A protein and the small-molecule ligand that binds it are described below.
Small molecule (SMILES): CC(=O)N[C@@H]1[C@@H](O)[C@H](O)[C@@H](CO)O[C@H]1O

Binding-site contacts:
Ligand atom C2 contacts residue ASN331 of chain 1.C at 2.5 Å.
Ligand atom N2 contacts residue GLN580 of chain 1.C at 3.9 Å.
Ligand atom N2 contacts residue ASN331 of chain 1.C at 3.0 Å (h-bond).
Ligand atom C8 contacts residue PRO330 of chain 1.C at 3.6 Å (hydrophobic).
Ligand atom C1 contacts residue ASN331 of chain 1.C at 1.4 Å.
Ligand atom C3 contacts residue ASN331 of chain 1.C at 3.8 Å.
Ligand atom O7 contacts residue ASN331 of chain 1.C at 4.1 Å.
Ligand atom C8 contacts residue PRO579 of chain 1.C at 3.6 Å (hydrophobic).
Ligand atom C4 contacts residue ASN331 of chain 1.C at 4.2 Å.
Ligand atom O3 contacts residue GLN580 of chain 1.C at 4.2 Å.
Ligand atom C2 contacts residue GLN580 of chain 1.C at 4.1 Å.
Ligand atom C3 contacts residue GLN580 of chain 1.C at 3.5 Å.
Ligand atom C7 contacts residue PRO579 of chain 1.C at 4.5 Å (hydrophobic).
Ligand atom N2 contacts residue PRO579 of chain 1.C at 4.3 Å.
Ligand atom C1 contacts residue GLN580 of chain 1.C at 4.0 Å.
Ligand atom C8 contacts residue ASN331 of chain 1.C at 4.2 Å.
Ligand atom C4 contacts residue GLN580 of chain 1.C at 4.5 Å.
Ligand atom C5 contacts residue ASN331 of chain 1.C at 3.6 Å.
Ligand atom O5 contacts residue ASN331 of chain 1.C at 2.4 Å (h-bond).
Ligand atom C7 contacts residue ASN331 of chain 1.C at 4.0 Å.

Sequence of chain 1.C:
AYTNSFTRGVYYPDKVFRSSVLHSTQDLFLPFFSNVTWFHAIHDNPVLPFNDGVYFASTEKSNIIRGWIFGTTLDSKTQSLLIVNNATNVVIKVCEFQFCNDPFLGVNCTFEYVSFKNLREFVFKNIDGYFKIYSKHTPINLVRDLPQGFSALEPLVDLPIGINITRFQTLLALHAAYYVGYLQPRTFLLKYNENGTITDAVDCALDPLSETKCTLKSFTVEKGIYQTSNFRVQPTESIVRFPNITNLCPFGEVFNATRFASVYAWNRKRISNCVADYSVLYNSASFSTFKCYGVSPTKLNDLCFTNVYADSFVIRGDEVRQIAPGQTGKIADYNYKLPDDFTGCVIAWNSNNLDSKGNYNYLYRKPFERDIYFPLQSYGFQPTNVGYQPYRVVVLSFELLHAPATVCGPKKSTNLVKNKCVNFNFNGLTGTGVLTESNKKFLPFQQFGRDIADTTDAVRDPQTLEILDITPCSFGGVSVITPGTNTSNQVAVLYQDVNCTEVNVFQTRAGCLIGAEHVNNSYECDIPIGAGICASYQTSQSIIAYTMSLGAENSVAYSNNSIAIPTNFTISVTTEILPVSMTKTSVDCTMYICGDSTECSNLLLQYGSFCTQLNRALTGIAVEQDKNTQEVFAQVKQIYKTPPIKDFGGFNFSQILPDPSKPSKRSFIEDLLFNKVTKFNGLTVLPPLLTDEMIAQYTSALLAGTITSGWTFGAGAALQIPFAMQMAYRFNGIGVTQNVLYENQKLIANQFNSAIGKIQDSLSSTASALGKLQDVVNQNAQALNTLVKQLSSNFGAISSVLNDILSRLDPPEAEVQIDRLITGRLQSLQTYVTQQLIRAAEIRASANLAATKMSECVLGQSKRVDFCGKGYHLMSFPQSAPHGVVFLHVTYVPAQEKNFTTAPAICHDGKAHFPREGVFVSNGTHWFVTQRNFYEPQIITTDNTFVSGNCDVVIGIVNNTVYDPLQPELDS